A small-molecule ligand and the protein it binds are described below.
Small molecule (SMILES): Cc1cccc(CC(=O)NCc2cc(O)n3nc(C4CCOCC4)cc3n2)c1

Sequence of chain 2.A:
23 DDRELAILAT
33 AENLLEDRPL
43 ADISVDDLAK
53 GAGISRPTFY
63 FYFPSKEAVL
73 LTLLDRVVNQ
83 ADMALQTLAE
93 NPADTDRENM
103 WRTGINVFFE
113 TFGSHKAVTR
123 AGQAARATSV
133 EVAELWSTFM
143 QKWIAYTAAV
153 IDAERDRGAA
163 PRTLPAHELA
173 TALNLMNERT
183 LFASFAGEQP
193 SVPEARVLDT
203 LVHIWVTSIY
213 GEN

Binding-site contacts:
Ligand atom C17 contacts residue LEU183 of chain 2.A at 3.3 Å (hydrophobic).
Ligand atom C5 contacts residue THR149 of chain 2.A at 3.2 Å.
Ligand atom C11 contacts residue ASN176 of chain 2.A at 2.3 Å.
Ligand atom C18 contacts residue ASN179 of chain 2.A at 3.5 Å.
Ligand atom N4 contacts residue PHE110 of chain 2.A at 3.0 Å.
Ligand atom C10 contacts residue PHE110 of chain 2.A at 3.5 Å (hydrophobic).
Ligand atom C16 contacts residue PHE114 of chain 2.A at 3.1 Å (hydrophobic).
Ligand atom C9 contacts residue PHE110 of chain 2.A at 3.4 Å (hydrophobic).
Ligand atom C5 contacts residue TYR148 of chain 2.A at 3.5 Å (hydrophobic).
Ligand atom N1 contacts residue TRP207 of chain 2.A at 3.6 Å.
Ligand atom C1 contacts residue GLY106 of chain 2.A at 3.5 Å.
Ligand atom O2 contacts residue ASN176 of chain 2.A at 3.4 Å (h-bond).
Ligand atom C18 contacts residue GLU180 of chain 2.A at 3.7 Å.
Ligand atom C17 contacts residue GLU180 of chain 2.A at 3.4 Å.
Ligand atom C15 contacts residue PHE114 of chain 2.A at 3.5 Å (hydrophobic).
Ligand atom O2 contacts residue MET142 of chain 2.A at 2.6 Å (h-bond).
Ligand atom O1 contacts residue GLY106 of chain 2.A at 3.6 Å.
Ligand atom C20 contacts residue PHE110 of chain 2.A at 3.3 Å (hydrophobic).
Ligand atom C11 contacts residue TRP145 of chain 2.A at 3.7 Å (hydrophobic).
Ligand atom C12 contacts residue ASN176 of chain 2.A at 3.1 Å.
Ligand atom C18 contacts residue LEU183 of chain 2.A at 3.1 Å (hydrophobic).
Ligand atom C17 contacts residue PHE184 of chain 2.A at 3.6 Å (hydrophobic).
Ligand atom C4 contacts residue TYR148 of chain 2.A at 3.5 Å (hydrophobic).
Ligand atom C14 contacts residue GLU180 of chain 2.A at 3.6 Å.
Ligand atom C3 contacts residue TYR148 of chain 2.A at 3.6 Å (hydrophobic).
Ligand atom C12 contacts residue TRP145 of chain 2.A at 3.6 Å (hydrophobic).
Ligand atom C9 contacts residue ASN176 of chain 2.A at 3.0 Å.
Ligand atom C19 contacts residue PHE110 of chain 2.A at 3.2 Å (hydrophobic).
Ligand atom C16 contacts residue TRP138 of chain 2.A at 3.7 Å (hydrophobic).
Ligand atom C4 contacts residue VAL152 of chain 2.A at 3.7 Å (hydrophobic).
Ligand atom C12 contacts residue MET142 of chain 2.A at 3.7 Å (hydrophobic).
Ligand atom C4 contacts residue TRP103 of chain 2.A at 3.2 Å (hydrophobic).
Ligand atom C15 contacts residue TRP138 of chain 2.A at 3.3 Å (hydrophobic).
Ligand atom C10 contacts residue ASN176 of chain 2.A at 2.9 Å.
Ligand atom O2 contacts residue TRP145 of chain 2.A at 3.2 Å.
Ligand atom C19 contacts residue LEU183 of chain 2.A at 3.6 Å (hydrophobic).
Ligand atom C3 contacts residue TRP103 of chain 2.A at 3.5 Å (hydrophobic).
Ligand atom C21 contacts residue GLY106 of chain 2.A at 3.6 Å.
Ligand atom C1 contacts residue MET102 of chain 2.A at 3.3 Å (hydrophobic).
Ligand atom O1 contacts residue ILE107 of chain 2.A at 3.4 Å (h-bond).